Sequence of chain 3.B:
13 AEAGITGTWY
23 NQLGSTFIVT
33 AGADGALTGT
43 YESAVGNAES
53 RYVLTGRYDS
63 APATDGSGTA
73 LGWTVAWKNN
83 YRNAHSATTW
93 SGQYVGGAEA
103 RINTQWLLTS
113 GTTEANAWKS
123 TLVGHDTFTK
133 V

Sequence of chain 2.A:
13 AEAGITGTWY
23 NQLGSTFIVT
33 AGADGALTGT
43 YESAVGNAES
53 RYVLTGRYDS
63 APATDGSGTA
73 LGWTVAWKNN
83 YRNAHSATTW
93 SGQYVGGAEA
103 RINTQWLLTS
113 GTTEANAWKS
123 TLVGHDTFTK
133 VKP

Binding-site contacts:
Ligand atom O1' contacts residue LEU110 of chain 3.B at 3.6 Å.
Ligand atom C1' contacts residue THR90 of chain 3.B at 3.9 Å.
Ligand atom C2 contacts residue LEU25 of chain 3.B at 4.1 Å (hydrophobic).
Ligand atom N2 contacts residue TRP92 of chain 3.B at 4.1 Å.
Ligand atom N2' contacts residue THR90 of chain 3.B at 4.2 Å.
Ligand atom N2 contacts residue ASN23 of chain 3.B at 3.9 Å.
Ligand atom C1' contacts residue TRP120 of chain 2.A at 4.1 Å (hydrophobic).
Ligand atom O1 contacts residue ASP128 of chain 3.B at 3.9 Å.
Ligand atom C2 contacts residue SER45 of chain 3.B at 3.7 Å.
Ligand atom N2 contacts residue ASP128 of chain 3.B at 2.9 Å (salt-bridge).
Ligand atom N2 contacts residue TYR43 of chain 3.B at 3.8 Å.
Ligand atom C1 contacts residue ASN23 of chain 3.B at 3.7 Å.
Ligand atom O1 contacts residue ASN23 of chain 3.B at 2.9 Å (h-bond).
Ligand atom N1' contacts residue TRP79 of chain 3.B at 4.2 Å.
Ligand atom N2' contacts residue TRP108 of chain 3.B at 3.5 Å.
Ligand atom N1' contacts residue TRP120 of chain 2.A at 3.6 Å.
Ligand atom O1' contacts residue THR90 of chain 3.B at 2.7 Å (h-bond).
Ligand atom C3 contacts residue TRP108 of chain 3.B at 3.9 Å (hydrophobic).
Ligand atom O1 contacts residue SER45 of chain 3.B at 3.8 Å.
Ligand atom C1 contacts residue TYR43 of chain 3.B at 3.4 Å (hydrophobic).
Ligand atom C1 contacts residue LEU25 of chain 3.B at 3.7 Å (hydrophobic).
Ligand atom N1 contacts residue SER45 of chain 3.B at 2.7 Å (h-bond).
Ligand atom C3 contacts residue LEU25 of chain 3.B at 4.0 Å (hydrophobic).
Ligand atom N1 contacts residue VAL47 of chain 3.B at 3.6 Å.
Ligand atom C2 contacts residue VAL47 of chain 3.B at 3.5 Å (hydrophobic).
Ligand atom C2 contacts residue TRP120 of chain 2.A at 3.8 Å (hydrophobic).
Ligand atom C3 contacts residue TRP120 of chain 2.A at 4.0 Å (hydrophobic).
Ligand atom N1 contacts residue SER27 of chain 3.B at 3.8 Å.
Ligand atom C1 contacts residue SER45 of chain 3.B at 3.6 Å.
Ligand atom N2 contacts residue LEU25 of chain 3.B at 3.8 Å.
Ligand atom C1 contacts residue SER27 of chain 3.B at 3.5 Å.
Ligand atom N1' contacts residue SER45 of chain 3.B at 4.2 Å.
Ligand atom C1 contacts residue ASP128 of chain 3.B at 3.8 Å.
Ligand atom N1 contacts residue LEU25 of chain 3.B at 3.9 Å.
Ligand atom O1 contacts residue SER27 of chain 3.B at 2.6 Å (h-bond).
Ligand atom O1 contacts residue TYR43 of chain 3.B at 2.6 Å (h-bond).
Ligand atom O1 contacts residue LEU25 of chain 3.B at 4.0 Å.
Ligand atom O1' contacts residue TRP79 of chain 3.B at 3.9 Å.
Ligand atom C1' contacts residue LEU110 of chain 3.B at 4.2 Å (hydrophobic).
Ligand atom C3 contacts residue ASP128 of chain 3.B at 3.9 Å.

The protein below binds the small molecule below.
Small molecule (SMILES): O=C1NC2NC(=O)NC2N1